A small-molecule ligand and the protein it binds are described below.
Small molecule (SMILES): COc1ccc(CCN)cc1

Binding-site contacts:
Ligand atom CB contacts residue TRQ51 of chain 1.A at 3.7 Å.
Ligand atom CA contacts residue ASP26 of chain 1.A at 3.0 Å.
Ligand atom CA contacts residue VAL100 of chain 1.A at 3.4 Å (hydrophobic).
Ligand atom N2 contacts residue THR114 of chain 1.A at 3.5 Å (h-bond).
Ligand atom CE2 contacts residue VAL100 of chain 1.A at 4.0 Å (hydrophobic).
Ligand atom CA contacts residue ASP70 of chain 1.A at 4.1 Å.
Ligand atom CE2 contacts residue PHE26 of chain 1.D at 4.1 Å (hydrophobic).
Ligand atom CD1 contacts residue PHE111 of chain 1.A at 3.7 Å (hydrophobic).
Ligand atom CF1 contacts residue ASN53 of chain 1.D at 3.3 Å.
Ligand atom CZ contacts residue PHE26 of chain 1.D at 4.0 Å (hydrophobic).
Ligand atom CE1 contacts residue ASN101 of chain 1.A at 3.6 Å.
Ligand atom O1 contacts residue LEU108 of chain 1.D at 4.0 Å.
Ligand atom O1 contacts residue GLY107 of chain 1.D at 3.3 Å.
Ligand atom CD1 contacts residue PHE26 of chain 1.D at 4.0 Å (hydrophobic).
Ligand atom CD2 contacts residue PHE26 of chain 1.D at 4.1 Å (hydrophobic).
Ligand atom N2 contacts residue ASP26 of chain 1.A at 3.0 Å (salt-bridge).
Ligand atom N2 contacts residue TRQ51 of chain 1.A at 1.5 Å.
Ligand atom CD2 contacts residue ASP26 of chain 1.A at 3.7 Å.
Ligand atom CG contacts residue VAL100 of chain 1.A at 3.9 Å (hydrophobic).
Ligand atom CF1 contacts residue LEU29 of chain 1.D at 3.9 Å (hydrophobic).
Ligand atom CE2 contacts residue ASP99 of chain 1.A at 4.0 Å.
Ligand atom CE2 contacts residue LEU108 of chain 1.D at 3.9 Å (hydrophobic).
Ligand atom CB contacts residue PHE111 of chain 1.A at 3.7 Å (hydrophobic).
Ligand atom O1 contacts residue ASN53 of chain 1.D at 4.0 Å.
Ligand atom CG contacts residue ASN101 of chain 1.A at 4.2 Å.
Ligand atom CB contacts residue ASP26 of chain 1.A at 3.0 Å.
Ligand atom N2 contacts residue PHE111 of chain 1.A at 4.2 Å.
Ligand atom CE1 contacts residue PHE26 of chain 1.D at 3.9 Å (hydrophobic).
Ligand atom CG contacts residue PHE26 of chain 1.D at 4.1 Å (hydrophobic).
Ligand atom N2 contacts residue ASP70 of chain 1.A at 3.2 Å (salt-bridge).
Ligand atom CF1 contacts residue GLY107 of chain 1.D at 3.7 Å.
Ligand atom CD1 contacts residue ASN101 of chain 1.A at 3.8 Å.
Ligand atom CE1 contacts residue LEU29 of chain 1.D at 4.1 Å (hydrophobic).
Ligand atom CD2 contacts residue ASN98 of chain 1.A at 4.0 Å.
Ligand atom CZ contacts residue ASN101 of chain 1.A at 4.0 Å.
Ligand atom CA contacts residue TRQ51 of chain 1.A at 2.3 Å.
Ligand atom CG contacts residue ASP26 of chain 1.A at 4.2 Å.
Ligand atom CD2 contacts residue VAL100 of chain 1.A at 3.7 Å (hydrophobic).
Ligand atom CF1 contacts residue LEU108 of chain 1.D at 3.7 Å (hydrophobic).
Ligand atom CA contacts residue ASN98 of chain 1.A at 3.9 Å.

Sequence of chain 1.A:
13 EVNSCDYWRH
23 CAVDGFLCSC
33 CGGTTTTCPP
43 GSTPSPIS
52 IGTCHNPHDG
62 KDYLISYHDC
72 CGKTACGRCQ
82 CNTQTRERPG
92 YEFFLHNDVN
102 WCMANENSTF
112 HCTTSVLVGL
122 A

Sequence of chain 1.D:
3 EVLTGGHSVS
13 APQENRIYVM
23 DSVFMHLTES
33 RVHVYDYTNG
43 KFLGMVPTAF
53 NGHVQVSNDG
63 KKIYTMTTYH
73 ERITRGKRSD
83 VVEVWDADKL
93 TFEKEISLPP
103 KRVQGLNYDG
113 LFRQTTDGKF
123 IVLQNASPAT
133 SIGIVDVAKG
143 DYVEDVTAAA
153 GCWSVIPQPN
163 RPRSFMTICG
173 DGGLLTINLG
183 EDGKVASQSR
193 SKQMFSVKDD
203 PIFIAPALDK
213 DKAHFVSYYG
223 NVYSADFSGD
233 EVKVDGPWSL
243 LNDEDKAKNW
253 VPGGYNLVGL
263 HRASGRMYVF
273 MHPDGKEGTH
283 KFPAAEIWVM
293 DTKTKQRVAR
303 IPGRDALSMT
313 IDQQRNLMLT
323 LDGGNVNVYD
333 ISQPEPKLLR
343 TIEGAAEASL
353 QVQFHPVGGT